The small molecule below binds the protein below.
Small molecule (SMILES): CC(=O)N[C@H]1[C@@H](O[C@H]2[C@H](O)[C@@H](NC(C)=O)CO[C@@H]2CO)O[C@H](CO)[C@@H](O)[C@@H]1O

Binding-site contacts:
Ligand atom C7 contacts residue SER49 of chain 1.A at 3.7 Å.
Ligand atom C5 contacts residue ASN47 of chain 1.A at 3.7 Å.
Ligand atom C8 contacts residue PHE41 of chain 1.A at 4.5 Å (hydrophobic).
Ligand atom N2 contacts residue ASN42 of chain 1.A at 4.1 Å.
Ligand atom N2 contacts residue ASN47 of chain 1.A at 3.0 Å (h-bond).
Ligand atom C8 contacts residue VAL40 of chain 1.A at 3.5 Å (hydrophobic).
Ligand atom N2 contacts residue GLU29 of chain 1.A at 4.2 Å.
Ligand atom C3 contacts residue ASN47 of chain 1.A at 3.8 Å.
Ligand atom C8 contacts residue SER48 of chain 1.A at 4.3 Å.
Ligand atom O7 contacts residue ASN47 of chain 1.A at 3.1 Å (h-bond).
Ligand atom C8 contacts residue SER49 of chain 1.A at 4.1 Å.
Ligand atom C2 contacts residue ASN47 of chain 1.A at 2.4 Å.
Ligand atom O7 contacts residue SER49 of chain 1.A at 2.8 Å (h-bond).
Ligand atom C7 contacts residue ASN47 of chain 1.A at 3.2 Å.
Ligand atom O5 contacts residue ASN47 of chain 1.A at 2.4 Å (h-bond).
Ligand atom C7 contacts residue SER48 of chain 1.A at 4.3 Å.
Ligand atom C8 contacts residue ASN42 of chain 1.A at 4.3 Å.
Ligand atom C7 contacts residue GLU29 of chain 1.A at 4.3 Å.
Ligand atom C4 contacts residue ASN47 of chain 1.A at 4.1 Å.
Ligand atom C8 contacts residue GLU29 of chain 1.A at 3.4 Å.
Ligand atom C1 contacts residue ASN47 of chain 1.A at 1.4 Å.
Ligand atom O7 contacts residue SER48 of chain 1.A at 3.5 Å.
Ligand atom C8 contacts residue ASN47 of chain 1.A at 4.2 Å.
Ligand atom C1 contacts residue ASN42 of chain 1.A at 4.1 Å.

Sequence of chain 1.A:
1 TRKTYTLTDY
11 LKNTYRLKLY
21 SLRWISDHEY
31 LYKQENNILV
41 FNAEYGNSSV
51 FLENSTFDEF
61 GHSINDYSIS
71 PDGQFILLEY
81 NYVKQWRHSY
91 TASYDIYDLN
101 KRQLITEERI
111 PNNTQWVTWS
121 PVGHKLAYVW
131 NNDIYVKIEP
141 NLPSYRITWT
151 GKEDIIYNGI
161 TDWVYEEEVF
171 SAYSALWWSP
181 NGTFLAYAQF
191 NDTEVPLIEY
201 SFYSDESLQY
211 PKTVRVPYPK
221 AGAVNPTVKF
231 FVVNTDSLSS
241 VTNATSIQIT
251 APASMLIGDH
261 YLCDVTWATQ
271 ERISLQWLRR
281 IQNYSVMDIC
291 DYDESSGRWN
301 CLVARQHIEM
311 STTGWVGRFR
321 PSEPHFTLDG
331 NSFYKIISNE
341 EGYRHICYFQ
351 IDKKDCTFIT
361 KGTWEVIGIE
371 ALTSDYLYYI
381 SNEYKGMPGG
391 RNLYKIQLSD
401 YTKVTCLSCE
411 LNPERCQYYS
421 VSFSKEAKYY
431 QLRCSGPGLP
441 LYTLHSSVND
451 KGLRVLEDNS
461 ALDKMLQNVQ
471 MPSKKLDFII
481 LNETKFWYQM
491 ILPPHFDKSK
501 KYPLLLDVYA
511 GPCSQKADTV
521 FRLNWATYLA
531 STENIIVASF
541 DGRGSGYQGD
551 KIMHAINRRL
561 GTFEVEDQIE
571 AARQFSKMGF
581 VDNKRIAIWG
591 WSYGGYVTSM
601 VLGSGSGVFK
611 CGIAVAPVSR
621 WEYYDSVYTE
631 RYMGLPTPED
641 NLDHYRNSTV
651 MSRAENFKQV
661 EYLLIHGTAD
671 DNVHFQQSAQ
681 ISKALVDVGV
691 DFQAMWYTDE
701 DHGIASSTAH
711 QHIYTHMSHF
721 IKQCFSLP